Sequence of chain 1.B:
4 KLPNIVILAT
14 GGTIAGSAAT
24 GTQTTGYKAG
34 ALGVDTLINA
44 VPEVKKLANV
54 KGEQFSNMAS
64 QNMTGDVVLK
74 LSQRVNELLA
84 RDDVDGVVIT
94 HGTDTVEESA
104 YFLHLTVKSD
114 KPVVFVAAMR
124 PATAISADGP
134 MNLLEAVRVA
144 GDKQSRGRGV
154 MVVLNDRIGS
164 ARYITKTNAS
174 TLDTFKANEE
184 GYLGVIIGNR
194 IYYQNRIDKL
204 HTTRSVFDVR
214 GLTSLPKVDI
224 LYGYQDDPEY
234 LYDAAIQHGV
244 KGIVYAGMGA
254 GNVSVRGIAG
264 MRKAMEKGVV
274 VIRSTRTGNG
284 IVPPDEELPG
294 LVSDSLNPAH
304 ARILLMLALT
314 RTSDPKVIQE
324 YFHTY

The protein below binds the small molecule below.
Small molecule (SMILES): N[C@@H](CC(=O)O)C(=O)O

Binding-site contacts:
Ligand atom CA contacts residue GLN64 of chain 1.C at 4.0 Å.
Ligand atom OXT contacts residue GLY95 of chain 1.C at 3.3 Å.
Ligand atom OXT contacts residue SER63 of chain 1.C at 2.8 Å (h-bond).
Ligand atom O contacts residue SER63 of chain 1.C at 2.6 Å (h-bond).
Ligand atom OD1 contacts residue MET122 of chain 1.C at 4.0 Å.
Ligand atom OD2 contacts residue ALA121 of chain 1.C at 3.7 Å.
Ligand atom OD2 contacts residue GLY95 of chain 1.C at 3.3 Å.
Ligand atom C contacts residue GLN64 of chain 1.C at 3.7 Å.
Ligand atom O contacts residue ASP97 of chain 1.C at 3.0 Å (salt-bridge).
Ligand atom CB contacts residue THR16 of chain 1.C at 3.2 Å.
Ligand atom OD2 contacts residue GLY15 of chain 1.C at 3.9 Å.
Ligand atom OD1 contacts residue THR96 of chain 1.C at 2.5 Å (h-bond).
Ligand atom CG contacts residue THR16 of chain 1.C at 3.0 Å.
Ligand atom OXT contacts residue THR16 of chain 1.C at 4.0 Å.
Ligand atom O contacts residue GLY95 of chain 1.C at 3.4 Å.
Ligand atom CB contacts residue ASP97 of chain 1.C at 3.6 Å.
Ligand atom O contacts residue GLN64 of chain 1.C at 3.9 Å.
Ligand atom C contacts residue ASP97 of chain 1.C at 3.8 Å.
Ligand atom C contacts residue SER63 of chain 1.C at 3.5 Å.
Ligand atom N contacts residue GLN64 of chain 1.C at 3.1 Å (h-bond).
Ligand atom OD1 contacts residue ALA121 of chain 1.C at 3.1 Å (h-bond).
Ligand atom OD1 contacts residue THR16 of chain 1.C at 3.4 Å (h-bond).
Ligand atom O contacts residue THR96 of chain 1.C at 3.3 Å (h-bond).
Ligand atom OXT contacts residue ALA62 of chain 1.C at 3.4 Å.
Ligand atom CG contacts residue ALA121 of chain 1.C at 3.8 Å (hydrophobic).
Ligand atom C contacts residue THR16 of chain 1.C at 4.3 Å.
Ligand atom OD2 contacts residue THR16 of chain 1.C at 2.9 Å (h-bond).
Ligand atom CA contacts residue ALA32 of chain 1.C at 4.3 Å (hydrophobic).
Ligand atom OXT contacts residue ALA32 of chain 1.C at 4.0 Å.
Ligand atom CA contacts residue THR16 of chain 1.C at 3.4 Å.
Ligand atom C contacts residue GLY95 of chain 1.C at 3.5 Å.
Ligand atom OXT contacts residue GLY15 of chain 1.C at 3.4 Å.
Ligand atom N contacts residue ASN255 of chain 1.B at 3.4 Å (h-bond).
Ligand atom OXT contacts residue GLN64 of chain 1.C at 3.8 Å.
Ligand atom C contacts residue THR96 of chain 1.C at 3.9 Å.
Ligand atom OD2 contacts residue THR96 of chain 1.C at 2.9 Å (h-bond).
Ligand atom CG contacts residue THR96 of chain 1.C at 2.8 Å.
Ligand atom CB contacts residue THR96 of chain 1.C at 3.4 Å.
Ligand atom CA contacts residue ASP97 of chain 1.C at 3.6 Å.
Ligand atom N contacts residue ASP97 of chain 1.C at 2.8 Å (salt-bridge).

Sequence of chain 1.C:
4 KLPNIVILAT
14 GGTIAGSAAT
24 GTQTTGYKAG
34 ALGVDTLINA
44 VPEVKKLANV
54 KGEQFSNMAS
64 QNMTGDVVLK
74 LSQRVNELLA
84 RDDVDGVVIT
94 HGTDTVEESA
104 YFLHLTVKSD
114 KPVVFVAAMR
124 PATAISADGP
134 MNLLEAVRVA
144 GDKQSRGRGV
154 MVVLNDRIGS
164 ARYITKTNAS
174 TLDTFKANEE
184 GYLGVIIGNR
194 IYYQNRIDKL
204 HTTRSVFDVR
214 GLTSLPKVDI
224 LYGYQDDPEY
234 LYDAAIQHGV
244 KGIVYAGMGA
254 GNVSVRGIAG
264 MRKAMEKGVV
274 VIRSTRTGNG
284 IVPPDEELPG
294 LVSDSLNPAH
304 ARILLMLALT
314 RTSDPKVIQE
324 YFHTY